Binding-site contacts:
Ligand atom C4 contacts residue ASN23 of chain 1.C at 4.2 Å.
Ligand atom O5 contacts residue ASN23 of chain 1.C at 2.3 Å (h-bond).
Ligand atom C2 contacts residue ASN23 of chain 1.C at 2.5 Å.
Ligand atom N2 contacts residue ASN23 of chain 1.C at 3.0 Å (h-bond).
Ligand atom O5 contacts residue GLN15 of chain 1.C at 4.1 Å.
Ligand atom C1 contacts residue ASN23 of chain 1.C at 1.4 Å.
Ligand atom C3 contacts residue ASN23 of chain 1.C at 3.8 Å.
Ligand atom C7 contacts residue ASN23 of chain 1.C at 3.5 Å.
Ligand atom O6 contacts residue GLN15 of chain 1.C at 4.4 Å.
Ligand atom C8 contacts residue LYS22 of chain 1.C at 4.0 Å.
Ligand atom O7 contacts residue ASN23 of chain 1.C at 3.6 Å (h-bond).
Ligand atom C5 contacts residue ASN23 of chain 1.C at 3.6 Å.

A small-molecule ligand and the protein it binds are described below.
Small molecule (SMILES): CC(=O)N[C@@H]1[C@@H](O)[C@H](O)[C@@H](CO)O[C@H]1O

Sequence of chain 1.C:
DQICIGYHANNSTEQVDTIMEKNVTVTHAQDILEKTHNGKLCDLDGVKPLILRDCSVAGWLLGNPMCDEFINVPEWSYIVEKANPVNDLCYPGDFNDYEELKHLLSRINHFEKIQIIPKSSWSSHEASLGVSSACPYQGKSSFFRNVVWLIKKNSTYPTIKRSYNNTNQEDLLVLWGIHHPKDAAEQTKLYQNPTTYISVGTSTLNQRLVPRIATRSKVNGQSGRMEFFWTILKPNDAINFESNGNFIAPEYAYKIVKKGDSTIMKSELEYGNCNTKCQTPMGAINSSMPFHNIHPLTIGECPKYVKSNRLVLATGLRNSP